Sequence of chain 1.B:
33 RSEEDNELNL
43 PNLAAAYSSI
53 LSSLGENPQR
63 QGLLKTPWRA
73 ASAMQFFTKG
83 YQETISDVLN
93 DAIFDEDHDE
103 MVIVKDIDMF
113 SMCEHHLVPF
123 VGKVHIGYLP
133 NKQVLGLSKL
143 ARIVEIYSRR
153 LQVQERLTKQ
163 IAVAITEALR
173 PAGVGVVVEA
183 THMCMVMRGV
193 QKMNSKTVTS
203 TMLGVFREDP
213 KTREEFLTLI

Binding-site contacts:
Ligand atom O9 contacts residue ARG190 of chain 1.A at 3.0 Å (salt-bridge).
Ligand atom C10 contacts residue LEU139 of chain 1.C at 3.6 Å (hydrophobic).
Ligand atom O2 contacts residue LYS141 of chain 1.C at 2.8 Å (salt-bridge).
Ligand atom O5 contacts residue HIS118 of chain 1.A at 2.6 Å (h-bond).
Ligand atom O4 contacts residue ARG71 of chain 1.B at 3.4 Å.
Ligand atom C3 contacts residue CYS115 of chain 1.A at 3.6 Å (hydrophobic).
Ligand atom N3 contacts residue GLU157 of chain 1.A at 2.7 Å (salt-bridge).
Ligand atom O10 contacts residue ARG144 of chain 1.C at 2.8 Å (salt-bridge).
Ligand atom C5 contacts residue GLY138 of chain 1.C at 3.7 Å.
Ligand atom O2 contacts residue ASN92 of chain 1.C at 2.8 Å (h-bond).
Ligand atom C10 contacts residue VAL155 of chain 1.A at 3.6 Å (hydrophobic).
Ligand atom C4 contacts residue ZN1 of chain 1.U at 3.6 Å.
Ligand atom C8 contacts residue SER140 of chain 1.C at 3.3 Å.
Ligand atom O11 contacts residue LYS141 of chain 1.C at 3.4 Å.
Ligand atom O13 contacts residue HIS184 of chain 1.A at 3.2 Å.
Ligand atom O10 contacts residue LYS141 of chain 1.C at 3.0 Å (salt-bridge).
Ligand atom N contacts residue GLU157 of chain 1.A at 2.7 Å (salt-bridge).
Ligand atom N contacts residue LEU137 of chain 1.C at 3.2 Å (h-bond).
Ligand atom P2 contacts residue ARG190 of chain 1.A at 3.2 Å.
Ligand atom O8 contacts residue ARG190 of chain 1.A at 2.5 Å (salt-bridge).
Ligand atom O11 contacts residue GLY138 of chain 1.C at 3.5 Å.
Ligand atom O13 contacts residue GLN156 of chain 1.A at 2.8 Å (h-bond).
Ligand atom C4 contacts residue CYS115 of chain 1.A at 3.6 Å (hydrophobic).
Ligand atom C contacts residue LEU139 of chain 1.C at 3.5 Å (hydrophobic).
Ligand atom O9 contacts residue ARG144 of chain 1.C at 2.9 Å (salt-bridge).
Ligand atom O13 contacts residue VAL155 of chain 1.A at 3.3 Å.
Ligand atom O5 contacts residue ARG190 of chain 1.A at 3.5 Å (salt-bridge).
Ligand atom O10 contacts residue SER140 of chain 1.C at 2.6 Å (h-bond).
Ligand atom P2 contacts residue SER140 of chain 1.C at 3.4 Å.
Ligand atom C4 contacts residue HIS117 of chain 1.A at 3.5 Å.
Ligand atom O8 contacts residue SER140 of chain 1.C at 3.2 Å (h-bond).
Ligand atom N1 contacts residue GLY138 of chain 1.C at 3.5 Å.
Ligand atom O12 contacts residue SER140 of chain 1.C at 3.0 Å (h-bond).
Ligand atom N1 contacts residue LEU139 of chain 1.C at 3.3 Å (h-bond).
Ligand atom O11 contacts residue SER140 of chain 1.C at 2.7 Å (h-bond).
Ligand atom O3 contacts residue ARG71 of chain 1.B at 3.0 Å (salt-bridge).
Ligand atom O contacts residue PHE96 of chain 1.C at 3.5 Å.
Ligand atom N3 contacts residue LEU139 of chain 1.C at 3.6 Å.
Ligand atom O7 contacts residue LYS141 of chain 1.C at 3.5 Å (salt-bridge).
Ligand atom C contacts residue GLU157 of chain 1.A at 3.4 Å.

Sequence of chain 1.C:
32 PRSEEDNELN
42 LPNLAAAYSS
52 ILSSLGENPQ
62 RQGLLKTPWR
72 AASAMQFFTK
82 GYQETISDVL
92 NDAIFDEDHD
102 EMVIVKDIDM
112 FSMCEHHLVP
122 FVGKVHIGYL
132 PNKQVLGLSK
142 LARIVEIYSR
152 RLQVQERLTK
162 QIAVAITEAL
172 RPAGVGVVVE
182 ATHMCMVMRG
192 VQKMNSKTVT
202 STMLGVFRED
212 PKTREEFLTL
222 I

A protein and the small-molecule ligand that binds it are described below.
Small molecule (SMILES): Nc1nc2c(ccn2[C@@H]2O[C@H](COP(=O)(O)OP(=O)(O)OP(=O)(O)O)[C@@H](O)[C@H]2O)c(=O)[nH]1

Sequence of chain 1.A:
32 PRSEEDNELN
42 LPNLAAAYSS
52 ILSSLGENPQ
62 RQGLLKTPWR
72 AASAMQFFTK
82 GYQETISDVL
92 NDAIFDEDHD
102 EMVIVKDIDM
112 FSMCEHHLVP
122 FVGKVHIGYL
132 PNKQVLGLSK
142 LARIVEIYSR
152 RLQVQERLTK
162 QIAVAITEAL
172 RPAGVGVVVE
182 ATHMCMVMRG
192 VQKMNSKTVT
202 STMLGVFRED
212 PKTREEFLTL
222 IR